Sequence of chain 1.B:
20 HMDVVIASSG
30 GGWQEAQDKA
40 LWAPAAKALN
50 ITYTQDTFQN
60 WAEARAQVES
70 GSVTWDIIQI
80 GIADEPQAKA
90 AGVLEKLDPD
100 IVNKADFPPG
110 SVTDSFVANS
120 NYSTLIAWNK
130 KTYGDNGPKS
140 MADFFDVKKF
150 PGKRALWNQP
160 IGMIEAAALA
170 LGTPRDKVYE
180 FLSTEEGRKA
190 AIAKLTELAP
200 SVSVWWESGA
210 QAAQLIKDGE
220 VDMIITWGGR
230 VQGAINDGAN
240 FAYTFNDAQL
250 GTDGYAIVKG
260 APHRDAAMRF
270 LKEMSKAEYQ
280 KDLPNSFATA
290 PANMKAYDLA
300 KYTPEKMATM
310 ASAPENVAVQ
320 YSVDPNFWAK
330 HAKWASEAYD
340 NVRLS

This protein binds this small molecule.
Small molecule (SMILES): O=C(O)CC[C@@H](NCC(=O)[C@H](O)[C@H](O)[C@@H](O)CO)C(=O)O

Binding-site contacts:
Ligand atom OXT contacts residue SER28 of chain 1.B at 3.1 Å (h-bond).
Ligand atom O contacts residue TRP226 of chain 1.B at 3.3 Å.
Ligand atom CAK contacts residue TRP226 of chain 1.B at 3.5 Å (hydrophobic).
Ligand atom OE2 contacts residue TRP32 of chain 1.B at 3.1 Å.
Ligand atom CAF contacts residue ASP83 of chain 1.B at 3.7 Å.
Ligand atom OE2 contacts residue SER119 of chain 1.B at 2.7 Å (h-bond).
Ligand atom CB contacts residue TYR121 of chain 1.B at 3.5 Å (hydrophobic).
Ligand atom CB contacts residue ASP252 of chain 1.B at 3.5 Å.
Ligand atom OAE contacts residue TYR121 of chain 1.B at 3.1 Å (h-bond).
Ligand atom CA contacts residue TRP226 of chain 1.B at 3.5 Å (hydrophobic).
Ligand atom CD contacts residue SER119 of chain 1.B at 3.5 Å.
Ligand atom OE1 contacts residue THR288 of chain 1.B at 2.8 Å (h-bond).
Ligand atom OE1 contacts residue SER119 of chain 1.B at 3.6 Å.
Ligand atom OAB contacts residue GLY80 of chain 1.B at 3.1 Å (h-bond).
Ligand atom OAC contacts residue GLN58 of chain 1.B at 3.1 Å (h-bond).
Ligand atom C contacts residue TRP226 of chain 1.B at 3.2 Å (hydrophobic).
Ligand atom OAM contacts residue ILE79 of chain 1.B at 3.6 Å.
Ligand atom OAB contacts residue ILE79 of chain 1.B at 3.4 Å.
Ligand atom CD contacts residue TRP32 of chain 1.B at 3.5 Å (hydrophobic).
Ligand atom CAG contacts residue GLN58 of chain 1.B at 3.5 Å.
Ligand atom O contacts residue ARG229 of chain 1.B at 2.8 Å (salt-bridge).
Ligand atom C contacts residue ARG229 of chain 1.B at 3.5 Å.
Ligand atom CG contacts residue ASP252 of chain 1.B at 3.4 Å.
Ligand atom CAJ contacts residue ASP252 of chain 1.B at 3.4 Å.
Ligand atom OXT contacts residue ARG229 of chain 1.B at 2.8 Å (salt-bridge).
Ligand atom CA contacts residue ASP252 of chain 1.B at 3.7 Å.
Ligand atom OE2 contacts residue ASP252 of chain 1.B at 2.8 Å (salt-bridge).
Ligand atom OE1 contacts residue TYR121 of chain 1.B at 3.5 Å.
Ligand atom OXT contacts residue TRP32 of chain 1.B at 3.4 Å.
Ligand atom CAK contacts residue ASP252 of chain 1.B at 3.7 Å.
Ligand atom CG contacts residue TRP32 of chain 1.B at 3.5 Å (hydrophobic).
Ligand atom CD contacts residue ASP252 of chain 1.B at 3.5 Å.
Ligand atom OAE contacts residue ASP252 of chain 1.B at 2.6 Å (salt-bridge).
Ligand atom OAB contacts residue ASP83 of chain 1.B at 2.7 Å (salt-bridge).
Ligand atom OAC contacts residue ASP83 of chain 1.B at 3.5 Å (salt-bridge).
Ligand atom N contacts residue ASP252 of chain 1.B at 2.8 Å (salt-bridge).
Ligand atom OAM contacts residue GLN78 of chain 1.B at 3.1 Å (h-bond).
Ligand atom OAM contacts residue GLY80 of chain 1.B at 3.5 Å (h-bond).
Ligand atom OXT contacts residue TRP226 of chain 1.B at 3.6 Å.
Ligand atom OE2 contacts residue TYR121 of chain 1.B at 3.5 Å.